The protein below binds the small molecule below.
Small molecule (SMILES): CC(=O)N[C@H]1[C@H](O[C@H]2[C@H](O)[C@@H](NC(C)=O)CO[C@@H]2CO)O[C@H](CO)[C@@H](O)[C@@H]1O

Sequence of chain 52.E:
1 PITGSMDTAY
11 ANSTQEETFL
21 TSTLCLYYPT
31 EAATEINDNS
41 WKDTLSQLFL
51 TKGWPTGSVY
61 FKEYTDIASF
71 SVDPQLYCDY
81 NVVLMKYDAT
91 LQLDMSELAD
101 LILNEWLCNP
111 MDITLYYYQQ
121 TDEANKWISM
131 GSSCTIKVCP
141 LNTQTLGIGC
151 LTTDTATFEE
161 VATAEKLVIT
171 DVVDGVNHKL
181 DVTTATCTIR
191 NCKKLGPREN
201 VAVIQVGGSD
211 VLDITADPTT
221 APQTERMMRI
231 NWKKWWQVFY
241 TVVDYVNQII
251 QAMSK

Binding-site contacts:
Ligand atom O5 contacts residue ASN12 of chain 52.E at 2.7 Å (h-bond).
Ligand atom O7 contacts residue ASN12 of chain 52.E at 3.6 Å.
Ligand atom N2 contacts residue ASN12 of chain 52.E at 3.8 Å.
Ligand atom C5 contacts residue ASN12 of chain 52.E at 4.1 Å.
Ligand atom C2 contacts residue ASN12 of chain 52.E at 3.3 Å.
Ligand atom C1 contacts residue ASN12 of chain 52.E at 2.2 Å.
Ligand atom C7 contacts residue ASN12 of chain 52.E at 3.9 Å.